This small molecule binds to this protein.
Small molecule (SMILES): CC(=O)N[C@H]1[C@H](O[C@H]2[C@H](O)[C@@H](NC(C)=O)CO[C@@H]2CO)O[C@H](CO)[C@@H](O)[C@@H]1O

Sequence of chain 1.B:
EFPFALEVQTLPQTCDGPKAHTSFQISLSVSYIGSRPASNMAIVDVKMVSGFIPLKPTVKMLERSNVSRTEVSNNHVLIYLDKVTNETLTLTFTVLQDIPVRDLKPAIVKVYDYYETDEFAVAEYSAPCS

Binding-site contacts:
Ligand atom C3 contacts residue LEU11 of chain 1.A at 4.2 Å (hydrophobic).
Ligand atom C4 contacts residue LEU11 of chain 1.A at 3.9 Å (hydrophobic).
Ligand atom N2 contacts residue ASN66 of chain 1.B at 3.1 Å (h-bond).
Ligand atom O6 contacts residue GLN25 of chain 1.A at 2.5 Å (h-bond).
Ligand atom C8 contacts residue ASN66 of chain 1.B at 4.1 Å.
Ligand atom O7 contacts residue SER65 of chain 1.B at 3.8 Å.
Ligand atom C2 contacts residue LEU11 of chain 1.A at 4.3 Å (hydrophobic).
Ligand atom C1 contacts residue ASN66 of chain 1.B at 1.4 Å.
Ligand atom C3 contacts residue GLN25 of chain 1.A at 3.5 Å.
Ligand atom C7 contacts residue ASN66 of chain 1.B at 3.7 Å.
Ligand atom O5 contacts residue GLN25 of chain 1.A at 2.6 Å (h-bond).
Ligand atom C8 contacts residue LEU89 of chain 1.B at 3.9 Å (hydrophobic).
Ligand atom O3 contacts residue LEU11 of chain 1.A at 3.8 Å.
Ligand atom O7 contacts residue LEU55 of chain 1.A at 4.2 Å.
Ligand atom C3 contacts residue ASN66 of chain 1.B at 3.9 Å.
Ligand atom O7 contacts residue LEU89 of chain 1.B at 4.0 Å.
Ligand atom C4 contacts residue GLN25 of chain 1.A at 3.8 Å.
Ligand atom C7 contacts residue SER65 of chain 1.B at 4.4 Å.
Ligand atom C5 contacts residue ASN66 of chain 1.B at 3.6 Å.
Ligand atom C2 contacts residue ASN66 of chain 1.B at 2.6 Å.
Ligand atom O4 contacts residue GLN25 of chain 1.A at 3.0 Å (h-bond).
Ligand atom O3 contacts residue GLN25 of chain 1.A at 3.3 Å (h-bond).
Ligand atom C1 contacts residue GLN25 of chain 1.A at 3.2 Å.
Ligand atom C4 contacts residue ASN66 of chain 1.B at 4.3 Å.
Ligand atom O6 contacts residue THR92 of chain 1.A at 3.9 Å.
Ligand atom O7 contacts residue LEU11 of chain 1.A at 4.2 Å.
Ligand atom C5 contacts residue GLN25 of chain 1.A at 3.6 Å.
Ligand atom O7 contacts residue GLN25 of chain 1.A at 4.1 Å.
Ligand atom C2 contacts residue GLN25 of chain 1.A at 3.5 Å.
Ligand atom O7 contacts residue ASN66 of chain 1.B at 4.3 Å.
Ligand atom C7 contacts residue LEU89 of chain 1.B at 4.0 Å (hydrophobic).
Ligand atom C6 contacts residue GLN25 of chain 1.A at 3.5 Å.
Ligand atom O5 contacts residue ASN66 of chain 1.B at 2.4 Å (h-bond).

Sequence of chain 1.A:
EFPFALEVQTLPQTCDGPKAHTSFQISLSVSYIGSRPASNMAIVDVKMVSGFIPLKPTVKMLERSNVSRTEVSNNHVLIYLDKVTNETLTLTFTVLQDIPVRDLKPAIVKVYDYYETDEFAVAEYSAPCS